A protein and the small-molecule ligand that binds it are described below.
Small molecule (SMILES): CC(C)=CCC/C(C)=C\CNCCNC1C2CC3CC(C2)CC1C3

Binding-site contacts:
Ligand atom CAK contacts residue TYR63 of chain 1.E at 3.7 Å (hydrophobic).
Ligand atom CAU contacts residue ARG67 of chain 1.E at 3.7 Å.
Ligand atom CAD contacts residue GLY170 of chain 1.E at 3.5 Å.
Ligand atom NAP contacts residue GLN202 of chain 1.E at 4.0 Å.
Ligand atom CAC contacts residue PHE44 of chain 1.E at 3.6 Å (hydrophobic).
Ligand atom CAG contacts residue VAL169 of chain 1.E at 4.0 Å (hydrophobic).
Ligand atom CAB contacts residue PHE177 of chain 1.E at 4.1 Å (hydrophobic).
Ligand atom CAE contacts residue ALA166 of chain 1.E at 4.2 Å (hydrophobic).
Ligand atom CAF contacts residue GLY170 of chain 1.E at 4.0 Å.
Ligand atom CAA contacts residue SER174 of chain 1.E at 3.9 Å.
Ligand atom CAI contacts residue GLN202 of chain 1.E at 3.4 Å.
Ligand atom CAK contacts residue LEU66 of chain 1.E at 4.0 Å (hydrophobic).
Ligand atom CAA contacts residue GLY170 of chain 1.E at 4.0 Å.
Ligand atom CAC contacts residue LEU201 of chain 1.E at 3.7 Å (hydrophobic).
Ligand atom CAF contacts residue LEU173 of chain 1.E at 3.9 Å (hydrophobic).
Ligand atom CAB contacts residue LEU173 of chain 1.E at 3.5 Å (hydrophobic).
Ligand atom CAO contacts residue ASP70 of chain 1.E at 4.0 Å.
Ligand atom CAA contacts residue MET197 of chain 1.E at 3.5 Å (hydrophobic).
Ligand atom CAR contacts residue GLY170 of chain 1.E at 4.0 Å.
Ligand atom CAT contacts residue TYR63 of chain 1.E at 3.9 Å (hydrophobic).
Ligand atom CAR contacts residue MET197 of chain 1.E at 4.1 Å (hydrophobic).
Ligand atom NAP contacts residue ALA166 of chain 1.E at 3.7 Å.
Ligand atom CAJ contacts residue GLY198 of chain 1.E at 3.9 Å.
Ligand atom CAH contacts residue GLN202 of chain 1.E at 3.9 Å.
Ligand atom CAS contacts residue LEU201 of chain 1.E at 3.6 Å (hydrophobic).
Ligand atom CAO contacts residue LEU66 of chain 1.E at 3.8 Å (hydrophobic).
Ligand atom CAG contacts residue ALA166 of chain 1.E at 4.3 Å (hydrophobic).
Ligand atom CAA contacts residue TYR266 of chain 1.E at 3.4 Å (hydrophobic).
Ligand atom CAN contacts residue VAL169 of chain 1.E at 3.9 Å (hydrophobic).
Ligand atom CAM contacts residue ARG67 of chain 1.E at 3.2 Å.
Ligand atom CAJ contacts residue LEU201 of chain 1.E at 3.6 Å (hydrophobic).
Ligand atom CAK contacts residue ARG67 of chain 1.E at 4.1 Å.
Ligand atom CAO contacts residue ARG67 of chain 1.E at 4.2 Å.
Ligand atom CAL contacts residue TYR63 of chain 1.E at 3.6 Å (hydrophobic).
Ligand atom CAE contacts residue VAL169 of chain 1.E at 4.1 Å (hydrophobic).
Ligand atom CAN contacts residue LEU66 of chain 1.E at 3.8 Å (hydrophobic).
Ligand atom CAE contacts residue GLY198 of chain 1.E at 4.2 Å.
Ligand atom CAB contacts residue CYS279 of chain 1.E at 3.6 Å (hydrophobic).
Ligand atom CAD contacts residue MET197 of chain 1.E at 3.9 Å (hydrophobic).
Ligand atom CAC contacts residue TYR63 of chain 1.E at 3.5 Å (hydrophobic).

Sequence of chain 1.E:
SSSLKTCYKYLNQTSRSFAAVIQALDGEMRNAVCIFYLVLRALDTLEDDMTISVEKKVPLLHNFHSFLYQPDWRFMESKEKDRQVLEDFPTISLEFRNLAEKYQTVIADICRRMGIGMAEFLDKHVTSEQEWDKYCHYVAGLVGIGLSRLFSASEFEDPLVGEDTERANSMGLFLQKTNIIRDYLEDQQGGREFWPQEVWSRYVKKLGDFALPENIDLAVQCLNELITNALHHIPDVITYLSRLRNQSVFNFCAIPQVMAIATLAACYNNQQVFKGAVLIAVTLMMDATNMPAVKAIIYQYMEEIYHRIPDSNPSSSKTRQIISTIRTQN